Binding-site contacts:
Ligand atom C32 contacts residue MET77 of chain 1.H at 3.6 Å (hydrophobic).
Ligand atom C33 contacts residue MET100 of chain 1.H at 3.4 Å (hydrophobic).
Ligand atom C24 contacts residue ASP176 of chain 1.H at 3.6 Å.
Ligand atom C27 contacts residue MET77 of chain 1.H at 3.6 Å (hydrophobic).
Ligand atom O11 contacts residue PHE177 of chain 1.H at 3.4 Å.
Ligand atom F30 contacts residue HIS156 of chain 1.H at 3.0 Å.
Ligand atom C8 contacts residue LEU17 of chain 1.H at 3.7 Å (hydrophobic).
Ligand atom C21 contacts residue ASP176 of chain 1.H at 3.7 Å.
Ligand atom N5 contacts residue MET105 of chain 1.H at 3.5 Å (h-bond).
Ligand atom C8 contacts residue LEU165 of chain 1.H at 3.7 Å (hydrophobic).
Ligand atom C4 contacts residue LEU17 of chain 1.H at 3.6 Å (hydrophobic).
Ligand atom C23 contacts residue ASP176 of chain 1.H at 3.7 Å.
Ligand atom N12 contacts residue PHE177 of chain 1.H at 3.1 Å.
Ligand atom O25 contacts residue ILE86 of chain 1.H at 3.4 Å.
Ligand atom F31 contacts residue ILE174 of chain 1.H at 3.7 Å.
Ligand atom C7 contacts residue ALA54 of chain 1.H at 3.5 Å (hydrophobic).
Ligand atom O11 contacts residue VAL25 of chain 1.H at 3.1 Å.
Ligand atom C24 contacts residue MET77 of chain 1.H at 3.7 Å (hydrophobic).
Ligand atom O22 contacts residue ASP176 of chain 1.H at 3.0 Å (salt-bridge).
Ligand atom O25 contacts residue ASP176 of chain 1.H at 3.6 Å (salt-bridge).
Ligand atom F30 contacts residue ASP176 of chain 1.H at 3.0 Å.
Ligand atom N6 contacts residue MET105 of chain 1.H at 3.0 Å (h-bond).
Ligand atom F29 contacts residue PHE154 of chain 1.H at 3.1 Å.
Ligand atom O25 contacts residue ALA175 of chain 1.H at 3.4 Å.
Ligand atom C7 contacts residue MET105 of chain 1.H at 3.7 Å (hydrophobic).
Ligand atom N6 contacts residue TYR104 of chain 1.H at 3.1 Å.
Ligand atom C13 contacts residue PHE177 of chain 1.H at 3.7 Å (hydrophobic).
Ligand atom C34 contacts residue THR102 of chain 1.H at 3.7 Å.
Ligand atom F30 contacts residue ALA175 of chain 1.H at 3.1 Å.
Ligand atom F36 contacts residue THR102 of chain 1.H at 3.5 Å.
Ligand atom C2 contacts residue PHE177 of chain 1.H at 3.3 Å (hydrophobic).
Ligand atom C32 contacts residue GLU73 of chain 1.H at 3.5 Å.
Ligand atom F37 contacts residue MET100 of chain 1.H at 3.0 Å.
Ligand atom N26 contacts residue MET77 of chain 1.H at 3.4 Å (h-bond).
Ligand atom F37 contacts residue THR102 of chain 1.H at 3.2 Å.
Ligand atom F29 contacts residue HIS156 of chain 1.H at 3.4 Å.
Ligand atom C10 contacts residue VAL25 of chain 1.H at 3.7 Å (hydrophobic).
Ligand atom C10 contacts residue PHE177 of chain 1.H at 3.1 Å (hydrophobic).
Ligand atom C1 contacts residue PHE177 of chain 1.H at 3.7 Å (hydrophobic).
Ligand atom O22 contacts residue ALA175 of chain 1.H at 3.3 Å.

Sequence of chain 1.H:
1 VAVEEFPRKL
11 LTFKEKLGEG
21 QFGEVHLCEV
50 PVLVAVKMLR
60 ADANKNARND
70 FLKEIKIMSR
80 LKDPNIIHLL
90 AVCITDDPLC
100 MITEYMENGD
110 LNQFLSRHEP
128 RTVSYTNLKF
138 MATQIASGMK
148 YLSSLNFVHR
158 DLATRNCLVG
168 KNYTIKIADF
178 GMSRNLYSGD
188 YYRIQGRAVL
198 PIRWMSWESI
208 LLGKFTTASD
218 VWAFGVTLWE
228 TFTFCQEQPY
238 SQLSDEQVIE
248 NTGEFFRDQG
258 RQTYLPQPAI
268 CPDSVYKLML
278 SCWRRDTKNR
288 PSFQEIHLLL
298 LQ

A protein and the small-molecule ligand that binds it are described below.
Small molecule (SMILES): O=C(CN1C(=O)C2(CCN(C(=O)c3cnc4[nH]ncc4c3)CC2)c2c1ccc(F)c2F)NCC(F)(F)F